Binding-site contacts:
Ligand atom C3 contacts residue ASN241 of chain 1.A at 3.8 Å.
Ligand atom C4 contacts residue ASN241 of chain 1.A at 4.3 Å.
Ligand atom O5 contacts residue TRP384 of chain 1.A at 3.9 Å.
Ligand atom C2 contacts residue TRP384 of chain 1.A at 4.0 Å (hydrophobic).
Ligand atom O5 contacts residue ALA244 of chain 1.A at 3.7 Å.
Ligand atom C1 contacts residue TRP384 of chain 1.A at 4.4 Å (hydrophobic).
Ligand atom C5 contacts residue ASN241 of chain 1.A at 3.7 Å.
Ligand atom C4 contacts residue TRP384 of chain 1.A at 4.3 Å (hydrophobic).
Ligand atom C6 contacts residue TRP384 of chain 1.A at 4.4 Å (hydrophobic).
Ligand atom O7 contacts residue ASN241 of chain 1.A at 3.2 Å (h-bond).
Ligand atom C8 contacts residue ASN241 of chain 1.A at 4.5 Å.
Ligand atom C1 contacts residue ASN241 of chain 1.A at 1.4 Å.
Ligand atom O6 contacts residue ALA244 of chain 1.A at 3.4 Å.
Ligand atom N2 contacts residue ASN241 of chain 1.A at 2.9 Å (h-bond).
Ligand atom C7 contacts residue ASN241 of chain 1.A at 3.3 Å.
Ligand atom O6 contacts residue LYS388 of chain 1.A at 4.0 Å.
Ligand atom C7 contacts residue TRP384 of chain 1.A at 4.4 Å (hydrophobic).
Ligand atom C2 contacts residue ASN241 of chain 1.A at 2.4 Å.
Ligand atom O5 contacts residue ASN241 of chain 1.A at 2.3 Å (h-bond).
Ligand atom C1 contacts residue ALA244 of chain 1.A at 4.2 Å (hydrophobic).
Ligand atom C5 contacts residue TRP384 of chain 1.A at 4.4 Å (hydrophobic).
Ligand atom O7 contacts residue TRP384 of chain 1.A at 3.4 Å.
Ligand atom O3 contacts residue TRP384 of chain 1.A at 4.2 Å.

The protein below binds the small molecule below.
Small molecule (SMILES): CC(=O)N[C@@H]1[C@@H](O)[C@H](O)[C@@H](CO)O[C@H]1O

Sequence of chain 1.A:
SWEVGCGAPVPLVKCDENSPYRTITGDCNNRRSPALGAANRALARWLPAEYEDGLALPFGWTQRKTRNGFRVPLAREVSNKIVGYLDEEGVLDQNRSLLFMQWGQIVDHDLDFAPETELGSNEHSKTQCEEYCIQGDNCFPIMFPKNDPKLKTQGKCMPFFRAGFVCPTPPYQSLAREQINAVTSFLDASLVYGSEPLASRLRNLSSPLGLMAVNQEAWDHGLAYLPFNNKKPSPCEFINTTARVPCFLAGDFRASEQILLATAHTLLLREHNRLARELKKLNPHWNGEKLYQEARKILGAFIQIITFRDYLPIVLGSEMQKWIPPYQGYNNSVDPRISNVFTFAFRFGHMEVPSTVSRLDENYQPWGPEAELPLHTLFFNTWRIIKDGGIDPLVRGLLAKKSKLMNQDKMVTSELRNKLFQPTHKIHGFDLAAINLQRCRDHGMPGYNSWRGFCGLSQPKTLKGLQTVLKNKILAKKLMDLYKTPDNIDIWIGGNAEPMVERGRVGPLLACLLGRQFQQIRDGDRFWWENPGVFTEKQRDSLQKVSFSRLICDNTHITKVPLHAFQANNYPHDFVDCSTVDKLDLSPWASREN